Binding-site contacts:
Ligand atom C contacts residue ILE14 of chain 6.B at 3.4 Å (hydrophobic).
Ligand atom N contacts residue ILE14 of chain 6.B at 3.5 Å.
Ligand atom C contacts residue ARG18 of chain 6.B at 3.8 Å.
Ligand atom CB contacts residue ILE14 of chain 6.B at 4.1 Å (hydrophobic).
Ligand atom CB contacts residue ARG18 of chain 6.B at 4.2 Å.
Ligand atom C contacts residue THR16 of chain 6.B at 4.2 Å.
Ligand atom C contacts residue ILE14 of chain 6.B at 3.6 Å (hydrophobic).
Ligand atom CD2 contacts residue VAL32 of chain 6.B at 3.9 Å (hydrophobic).
Ligand atom N contacts residue ILE14 of chain 6.B at 3.0 Å (h-bond).
Ligand atom CA contacts residue ASP12 of chain 6.B at 3.7 Å.
Ligand atom CA contacts residue ILE14 of chain 6.B at 3.3 Å (hydrophobic).
Ligand atom N contacts residue THR16 of chain 6.B at 2.9 Å (h-bond).
Ligand atom CB contacts residue LEU15 of chain 6.B at 4.1 Å (hydrophobic).
Ligand atom CG contacts residue ILE14 of chain 6.B at 4.2 Å (hydrophobic).
Ligand atom CD1 contacts residue TYR34 of chain 6.B at 3.0 Å (hydrophobic).
Ligand atom O contacts residue ARG18 of chain 6.B at 3.6 Å (salt-bridge).
Ligand atom CA contacts residue ARG18 of chain 6.B at 3.8 Å.
Ligand atom C contacts residue THR16 of chain 6.B at 3.7 Å.
Ligand atom CE1 contacts residue ASP12 of chain 6.B at 3.5 Å.
Ligand atom CA contacts residue ILE14 of chain 6.B at 4.0 Å (hydrophobic).
Ligand atom C contacts residue ARG18 of chain 6.B at 4.1 Å.
Ligand atom C contacts residue ILE14 of chain 6.B at 4.2 Å (hydrophobic).
Ligand atom O contacts residue ILE14 of chain 6.B at 3.1 Å.
Ligand atom O contacts residue LEU15 of chain 6.B at 3.5 Å.
Ligand atom CD1 contacts residue ASP12 of chain 6.B at 3.8 Å.
Ligand atom O contacts residue THR16 of chain 6.B at 3.1 Å (h-bond).
Ligand atom CD2 contacts residue HIS157 of chain 6.B at 3.7 Å.
Ligand atom O contacts residue ARG18 of chain 6.B at 3.0 Å (salt-bridge).
Ligand atom CD1 contacts residue THR16 of chain 6.B at 3.1 Å.
Ligand atom CD2 contacts residue THR17 of chain 6.B at 3.7 Å.
Ligand atom CB contacts residue THR17 of chain 6.B at 4.0 Å.
Ligand atom N contacts residue ASP12 of chain 6.B at 4.1 Å.
Ligand atom CD2 contacts residue ASP106 of chain 6.B at 4.1 Å.
Ligand atom CA contacts residue THR16 of chain 6.B at 3.6 Å.
Ligand atom CG contacts residue THR16 of chain 6.B at 4.0 Å.
Ligand atom CD1 contacts residue ILE14 of chain 6.B at 3.6 Å (hydrophobic).
Ligand atom CB contacts residue THR16 of chain 6.B at 4.2 Å.
Ligand atom O contacts residue THR17 of chain 6.B at 3.8 Å.
Ligand atom O contacts residue ILE14 of chain 6.B at 3.5 Å (h-bond).
Ligand atom CG contacts residue THR17 of chain 6.B at 4.3 Å.

This protein binds this small molecule.
Small molecule (SMILES): CC(C)C[C@H](NC(=O)[C@H](C)NC(=O)CNC(=O)[C@@H](N)Cc1ccccc1)C(=O)N[C@@H](CC(C)C)C(=O)N[C@@H](C)C(=O)O

Sequence of chain 6.B:
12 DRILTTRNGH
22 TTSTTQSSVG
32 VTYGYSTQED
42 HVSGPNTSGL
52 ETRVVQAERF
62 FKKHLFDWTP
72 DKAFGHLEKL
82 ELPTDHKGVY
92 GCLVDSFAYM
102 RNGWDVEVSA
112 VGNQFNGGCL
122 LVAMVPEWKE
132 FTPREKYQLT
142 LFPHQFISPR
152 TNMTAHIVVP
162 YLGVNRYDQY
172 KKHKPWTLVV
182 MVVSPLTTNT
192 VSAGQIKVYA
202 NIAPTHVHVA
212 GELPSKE